Binding-site contacts:
Ligand atom O5 contacts residue ASN801 of chain 1.B at 2.2 Å (h-bond).
Ligand atom C5 contacts residue SER803 of chain 1.B at 3.2 Å.
Ligand atom O6 contacts residue GLN804 of chain 1.B at 3.5 Å (h-bond).
Ligand atom O7 contacts residue ASN801 of chain 1.B at 3.0 Å (h-bond).
Ligand atom C6 contacts residue GLN804 of chain 1.B at 3.3 Å.
Ligand atom O5 contacts residue GLN804 of chain 1.B at 3.8 Å.
Ligand atom C6 contacts residue SER803 of chain 1.B at 3.9 Å.
Ligand atom C2 contacts residue ASN801 of chain 1.B at 2.4 Å.
Ligand atom N2 contacts residue ASN801 of chain 1.B at 2.9 Å (h-bond).
Ligand atom C2 contacts residue SER803 of chain 1.B at 4.4 Å.
Ligand atom C5 contacts residue ASN801 of chain 1.B at 3.6 Å.
Ligand atom C5 contacts residue GLN804 of chain 1.B at 4.1 Å.
Ligand atom C3 contacts residue ASN801 of chain 1.B at 3.7 Å.
Ligand atom O5 contacts residue SER803 of chain 1.B at 3.0 Å (h-bond).
Ligand atom C4 contacts residue ASN801 of chain 1.B at 4.1 Å.
Ligand atom C7 contacts residue ASN801 of chain 1.B at 3.2 Å.
Ligand atom C8 contacts residue ASN801 of chain 1.B at 4.5 Å.
Ligand atom C1 contacts residue SER803 of chain 1.B at 3.0 Å.
Ligand atom C1 contacts residue ASN801 of chain 1.B at 1.4 Å.

Sequence of chain 1.B:
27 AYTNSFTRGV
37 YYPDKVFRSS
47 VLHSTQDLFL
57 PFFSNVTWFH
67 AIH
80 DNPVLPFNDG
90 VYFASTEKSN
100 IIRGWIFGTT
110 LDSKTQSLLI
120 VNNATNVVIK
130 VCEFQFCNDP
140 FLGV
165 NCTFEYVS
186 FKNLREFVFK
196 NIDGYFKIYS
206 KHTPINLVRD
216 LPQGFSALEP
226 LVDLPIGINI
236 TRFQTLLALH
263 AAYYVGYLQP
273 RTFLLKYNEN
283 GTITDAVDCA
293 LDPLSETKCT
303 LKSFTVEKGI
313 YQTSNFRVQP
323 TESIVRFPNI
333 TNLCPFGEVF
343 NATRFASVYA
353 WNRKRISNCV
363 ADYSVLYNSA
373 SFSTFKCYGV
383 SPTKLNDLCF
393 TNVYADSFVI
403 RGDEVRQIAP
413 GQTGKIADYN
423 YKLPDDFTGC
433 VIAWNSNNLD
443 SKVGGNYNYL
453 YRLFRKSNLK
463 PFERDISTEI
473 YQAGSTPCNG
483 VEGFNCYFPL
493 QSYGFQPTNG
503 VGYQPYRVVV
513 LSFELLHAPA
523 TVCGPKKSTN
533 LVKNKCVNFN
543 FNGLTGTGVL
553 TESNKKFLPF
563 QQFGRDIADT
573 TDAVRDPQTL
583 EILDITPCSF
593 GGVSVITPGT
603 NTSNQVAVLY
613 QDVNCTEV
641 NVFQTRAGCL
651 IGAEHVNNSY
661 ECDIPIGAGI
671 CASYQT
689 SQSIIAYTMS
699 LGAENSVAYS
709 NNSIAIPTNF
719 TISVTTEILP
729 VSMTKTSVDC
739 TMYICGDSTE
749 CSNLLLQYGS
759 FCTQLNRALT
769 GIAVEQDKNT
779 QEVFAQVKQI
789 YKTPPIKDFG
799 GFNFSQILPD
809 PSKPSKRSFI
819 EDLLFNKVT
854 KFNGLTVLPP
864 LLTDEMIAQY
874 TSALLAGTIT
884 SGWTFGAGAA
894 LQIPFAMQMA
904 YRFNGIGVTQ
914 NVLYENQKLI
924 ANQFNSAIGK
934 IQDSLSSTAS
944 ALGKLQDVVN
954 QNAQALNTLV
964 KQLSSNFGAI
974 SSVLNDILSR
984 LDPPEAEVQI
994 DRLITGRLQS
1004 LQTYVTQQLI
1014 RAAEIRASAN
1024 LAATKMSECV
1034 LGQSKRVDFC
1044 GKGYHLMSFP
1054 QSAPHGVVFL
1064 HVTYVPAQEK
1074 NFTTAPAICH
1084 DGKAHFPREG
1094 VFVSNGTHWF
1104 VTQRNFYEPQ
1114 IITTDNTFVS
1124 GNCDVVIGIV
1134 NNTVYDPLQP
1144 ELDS

This protein binds this small molecule.
Small molecule (SMILES): CC(=O)N[C@@H]1[C@@H](O)[C@H](O)[C@@H](CO)O[C@H]1O